Sequence of chain 1.A:
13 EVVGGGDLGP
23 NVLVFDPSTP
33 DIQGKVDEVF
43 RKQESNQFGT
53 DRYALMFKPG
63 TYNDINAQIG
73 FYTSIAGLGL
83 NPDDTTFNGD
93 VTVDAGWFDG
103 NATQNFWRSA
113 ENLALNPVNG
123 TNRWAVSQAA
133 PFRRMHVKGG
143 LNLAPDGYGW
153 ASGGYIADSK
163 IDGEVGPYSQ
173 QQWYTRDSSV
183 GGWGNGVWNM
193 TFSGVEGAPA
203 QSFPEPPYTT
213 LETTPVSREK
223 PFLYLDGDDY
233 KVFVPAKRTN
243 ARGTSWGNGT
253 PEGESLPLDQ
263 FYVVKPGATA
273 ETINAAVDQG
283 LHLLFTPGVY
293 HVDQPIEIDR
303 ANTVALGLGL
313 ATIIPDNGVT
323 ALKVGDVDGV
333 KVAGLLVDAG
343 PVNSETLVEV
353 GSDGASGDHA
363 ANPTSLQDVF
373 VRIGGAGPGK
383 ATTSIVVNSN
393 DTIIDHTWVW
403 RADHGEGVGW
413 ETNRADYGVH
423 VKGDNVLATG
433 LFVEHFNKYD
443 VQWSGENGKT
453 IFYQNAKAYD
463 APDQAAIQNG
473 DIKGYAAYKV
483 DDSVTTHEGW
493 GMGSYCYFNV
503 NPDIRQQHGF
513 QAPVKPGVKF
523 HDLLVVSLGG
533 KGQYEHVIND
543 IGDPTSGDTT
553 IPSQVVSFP

Binding-site contacts:
Ligand atom O1 contacts residue SER171 of chain 1.A at 3.4 Å.
Ligand atom O6 contacts residue GLN106 of chain 1.A at 3.2 Å (h-bond).
Ligand atom C3 contacts residue GLU436 of chain 1.A at 3.6 Å.
Ligand atom O6 contacts residue TRP152 of chain 1.A at 3.6 Å.
Ligand atom C6 contacts residue TYR499 of chain 1.A at 3.7 Å (hydrophobic).
Ligand atom O4 contacts residue PHE108 of chain 1.A at 3.5 Å.
Ligand atom C5 contacts residue THR105 of chain 1.A at 3.6 Å.
Ligand atom O2 contacts residue THR105 of chain 1.A at 3.5 Å.
Ligand atom O3 contacts residue TRP402 of chain 1.A at 3.0 Å (h-bond).
Ligand atom O3 contacts residue ASP405 of chain 1.A at 3.7 Å.
Ligand atom O3 contacts residue GLN173 of chain 1.A at 3.0 Å (h-bond).
Ligand atom O4 contacts residue ASP405 of chain 1.A at 2.6 Å (salt-bridge).
Ligand atom O2 contacts residue SER171 of chain 1.A at 3.7 Å.
Ligand atom C6 contacts residue HIS406 of chain 1.A at 3.7 Å.
Ligand atom O2 contacts residue SER154 of chain 1.A at 2.8 Å (h-bond).
Ligand atom O6 contacts residue THR105 of chain 1.A at 3.2 Å (h-bond).
Ligand atom O4 contacts residue TYR461 of chain 1.A at 3.2 Å (h-bond).
Ligand atom O3 contacts residue GLU436 of chain 1.A at 2.5 Å (salt-bridge).
Ligand atom C1 contacts residue GLN173 of chain 1.A at 3.7 Å.
Ligand atom C4 contacts residue TYR461 of chain 1.A at 3.5 Å (hydrophobic).
Ligand atom C2 contacts residue TYR461 of chain 1.A at 3.6 Å (hydrophobic).
Ligand atom O4 contacts residue TRP402 of chain 1.A at 3.5 Å (h-bond).
Ligand atom C2 contacts residue GLN173 of chain 1.A at 3.2 Å.
Ligand atom O2 contacts residue GLU436 of chain 1.A at 2.7 Å (salt-bridge).
Ligand atom O2 contacts residue GLN130 of chain 1.A at 3.2 Å (h-bond).
Ligand atom C6 contacts residue ASP405 of chain 1.A at 3.5 Å.
Ligand atom O3 contacts residue HIS437 of chain 1.A at 3.0 Å (h-bond).
Ligand atom C6 contacts residue THR552 of chain 1.A at 3.5 Å.
Ligand atom C2 contacts residue GLU436 of chain 1.A at 3.5 Å.
Ligand atom C6 contacts residue GLN106 of chain 1.A at 3.7 Å.
Ligand atom O2 contacts residue GLN173 of chain 1.A at 2.5 Å (h-bond).
Ligand atom O6 contacts residue TYR499 of chain 1.A at 3.7 Å.
Ligand atom O4 contacts residue TRP152 of chain 1.A at 3.5 Å.
Ligand atom O3 contacts residue TYR461 of chain 1.A at 3.3 Å (h-bond).
Ligand atom O2 contacts residue TRP152 of chain 1.A at 3.7 Å.
Ligand atom O5 contacts residue LEU530 of chain 1.A at 3.6 Å.
Ligand atom C3 contacts residue GLN173 of chain 1.A at 3.8 Å.
Ligand atom O4 contacts residue HIS406 of chain 1.A at 3.2 Å.
Ligand atom C5 contacts residue TRP152 of chain 1.A at 3.8 Å (hydrophobic).
Ligand atom C4 contacts residue ASP405 of chain 1.A at 3.1 Å.

The small molecule below binds the protein below.
Small molecule (SMILES): OC[C@H]1O[C@@H](O[C@@H]2[C@@H](O)[C@H](O[C@@H]3[C@@H](O)[C@H](O[C@@H]4[C@@H](O)[C@H](O)O[C@H](CO)[C@H]4O)O[C@H](CO)[C@H]3O)O[C@H](CO)[C@H]2O)[C@H](O)[C@@H](O)[C@@H]1O